Sequence of chain 1.A:
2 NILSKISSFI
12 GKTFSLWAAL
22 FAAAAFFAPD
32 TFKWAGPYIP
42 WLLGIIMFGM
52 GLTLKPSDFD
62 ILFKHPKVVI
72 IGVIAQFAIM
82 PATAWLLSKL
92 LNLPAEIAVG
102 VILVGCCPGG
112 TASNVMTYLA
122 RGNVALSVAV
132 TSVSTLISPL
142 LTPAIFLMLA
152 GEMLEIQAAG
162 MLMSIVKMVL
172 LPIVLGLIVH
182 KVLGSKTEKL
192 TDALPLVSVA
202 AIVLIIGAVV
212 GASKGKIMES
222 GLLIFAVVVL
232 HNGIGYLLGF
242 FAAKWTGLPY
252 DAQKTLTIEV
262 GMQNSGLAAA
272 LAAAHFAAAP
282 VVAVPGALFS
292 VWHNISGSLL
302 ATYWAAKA

The small molecule below binds the protein below.
Small molecule (SMILES): C[C@H](CCC(=O)NCCS(=O)(=O)O)[C@H]1CC[C@H]2[C@@H]3[C@H](O)C[C@@H]4C[C@H](O)CC[C@]4(C)[C@H]3C[C@H](O)[C@]12C

Binding-site contacts:
Ligand atom O7 contacts residue PRO250 of chain 1.A at 4.0 Å.
Ligand atom C12 contacts residue LYS68 of chain 1.A at 4.1 Å.
Ligand atom C9 contacts residue LEU249 of chain 1.A at 4.4 Å (hydrophobic).
Ligand atom C17 contacts residue THR247 of chain 1.A at 3.4 Å.
Ligand atom O3 contacts residue PRO250 of chain 1.A at 3.9 Å.
Ligand atom C3 contacts residue PRO250 of chain 1.A at 4.4 Å (hydrophobic).
Ligand atom C3 contacts residue VAL69 of chain 1.A at 4.4 Å (hydrophobic).
Ligand atom O12 contacts residue THR247 of chain 1.A at 4.4 Å.
Ligand atom O12 contacts residue LEU249 of chain 1.A at 3.4 Å.
Ligand atom C6 contacts residue GLY248 of chain 1.A at 4.2 Å.
Ligand atom C4 contacts residue PRO250 of chain 1.A at 3.6 Å (hydrophobic).
Ligand atom C14 contacts residue THR247 of chain 1.A at 3.5 Å.
Ligand atom O3 contacts residue VAL69 of chain 1.A at 4.2 Å.
Ligand atom C1 contacts residue VAL69 of chain 1.A at 4.2 Å (hydrophobic).
Ligand atom O7 contacts residue THR247 of chain 1.A at 4.3 Å.
Ligand atom C2 contacts residue VAL69 of chain 1.A at 3.5 Å (hydrophobic).
Ligand atom C7 contacts residue GLY248 of chain 1.A at 3.3 Å.
Ligand atom O12 contacts residue LYS68 of chain 1.A at 4.4 Å.
Ligand atom C15 contacts residue THR247 of chain 1.A at 3.2 Å.
Ligand atom C12 contacts residue ILE72 of chain 1.A at 4.4 Å (hydrophobic).
Ligand atom O12 contacts residue VAL69 of chain 1.A at 4.2 Å.
Ligand atom C15 contacts residue GLY248 of chain 1.A at 4.4 Å.
Ligand atom O7 contacts residue LEU249 of chain 1.A at 3.4 Å.
Ligand atom O12 contacts residue ILE72 of chain 1.A at 3.4 Å.
Ligand atom C13 contacts residue THR247 of chain 1.A at 4.2 Å.
Ligand atom C16 contacts residue THR247 of chain 1.A at 3.1 Å.
Ligand atom C11 contacts residue VAL69 of chain 1.A at 4.2 Å (hydrophobic).
Ligand atom C11 contacts residue LYS68 of chain 1.A at 4.5 Å.
Ligand atom O7 contacts residue GLY248 of chain 1.A at 2.6 Å (h-bond).